Binding-site contacts:
Ligand atom C4 contacts residue TYR40 of chain 1.D at 4.2 Å (hydrophobic).
Ligand atom O4 contacts residue ASN38 of chain 1.D at 3.1 Å (h-bond).
Ligand atom O2 contacts residue GLN270 of chain 1.D at 3.7 Å.
Ligand atom C6 contacts residue ASN38 of chain 1.D at 3.3 Å.
Ligand atom C6 contacts residue ASN224 of chain 1.D at 3.5 Å.
Ligand atom O3 contacts residue ARG174 of chain 1.D at 2.8 Å (salt-bridge).
Ligand atom C1 contacts residue ASP116 of chain 1.D at 3.6 Å.
Ligand atom C5 contacts residue TRP198 of chain 1.D at 3.7 Å (hydrophobic).
Ligand atom C5 contacts residue ASN224 of chain 1.D at 4.1 Å.
Ligand atom C2 contacts residue ASP116 of chain 1.D at 3.3 Å.
Ligand atom O2 contacts residue ASP116 of chain 1.D at 2.4 Å (salt-bridge).
Ligand atom O4 contacts residue ASP250 of chain 1.D at 2.2 Å (salt-bridge).
Ligand atom O2 contacts residue ASP250 of chain 1.D at 4.2 Å.
Ligand atom O6 contacts residue PHE41 of chain 1.D at 4.1 Å.
Ligand atom O5 contacts residue TRP198 of chain 1.D at 4.1 Å.
Ligand atom O1 contacts residue LYS34 of chain 1.D at 3.0 Å (salt-bridge).
Ligand atom O6 contacts residue LYS34 of chain 1.D at 3.9 Å.
Ligand atom C2 contacts residue TYR40 of chain 1.D at 4.1 Å (hydrophobic).
Ligand atom C2 contacts residue PHE41 of chain 1.D at 4.2 Å (hydrophobic).
Ligand atom C2 contacts residue ARG174 of chain 1.D at 4.0 Å.
Ligand atom C1 contacts residue LYS34 of chain 1.D at 3.8 Å.
Ligand atom C3 contacts residue TYR40 of chain 1.D at 3.8 Å (hydrophobic).
Ligand atom O3 contacts residue GLN270 of chain 1.D at 4.2 Å.
Ligand atom O2 contacts residue ARG174 of chain 1.D at 3.1 Å (salt-bridge).
Ligand atom O3 contacts residue ASN224 of chain 1.D at 4.2 Å.
Ligand atom O3 contacts residue ASP250 of chain 1.D at 2.7 Å (salt-bridge).
Ligand atom O1 contacts residue ASN170 of chain 1.D at 3.8 Å.
Ligand atom O1 contacts residue ASP116 of chain 1.D at 2.5 Å (salt-bridge).
Ligand atom O4 contacts residue ASN224 of chain 1.D at 3.5 Å (h-bond).
Ligand atom C6 contacts residue TRP198 of chain 1.D at 3.5 Å (hydrophobic).
Ligand atom C4 contacts residue ASP250 of chain 1.D at 3.2 Å.
Ligand atom C4 contacts residue ASN38 of chain 1.D at 3.4 Å.
Ligand atom C5 contacts residue ASN38 of chain 1.D at 4.0 Å.
Ligand atom O6 contacts residue ASN38 of chain 1.D at 3.0 Å (h-bond).
Ligand atom O2 contacts residue ASN170 of chain 1.D at 3.8 Å.
Ligand atom O2 contacts residue TYR40 of chain 1.D at 4.1 Å.
Ligand atom O5 contacts residue LYS34 of chain 1.D at 3.3 Å (salt-bridge).
Ligand atom C3 contacts residue ARG174 of chain 1.D at 4.1 Å.
Ligand atom O1 contacts residue VAL117 of chain 1.D at 3.8 Å.
Ligand atom C3 contacts residue ASP250 of chain 1.D at 3.1 Å.

This small molecule binds to this protein.
Small molecule (SMILES): OC[C@H]1O[C@@H](O)[C@H](O)[C@H](O)[C@@H]1O

Sequence of chain 1.D:
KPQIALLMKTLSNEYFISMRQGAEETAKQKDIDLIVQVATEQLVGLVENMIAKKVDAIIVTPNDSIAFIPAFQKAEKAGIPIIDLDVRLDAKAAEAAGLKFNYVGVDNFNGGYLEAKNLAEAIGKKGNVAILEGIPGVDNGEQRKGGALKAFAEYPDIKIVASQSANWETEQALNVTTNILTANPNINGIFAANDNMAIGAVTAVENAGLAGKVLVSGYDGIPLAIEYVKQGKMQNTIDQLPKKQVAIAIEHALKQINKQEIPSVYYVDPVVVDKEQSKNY